Binding-site contacts:
Ligand atom C contacts residue PHQ1 of chain 1.G at 3.2 Å.
Ligand atom O contacts residue TYR157 of chain 1.A at 3.1 Å (h-bond).
Ligand atom CA contacts residue ZN1 of chain 1.F at 4.2 Å.
Ligand atom CA contacts residue ASN112 of chain 1.A at 3.9 Å.
Ligand atom C contacts residue HIS231 of chain 1.A at 3.6 Å.
Ligand atom OXT contacts residue ZN1 of chain 1.F at 2.8 Å.
Ligand atom CB contacts residue ALA113 of chain 1.A at 3.7 Å (hydrophobic).
Ligand atom C contacts residue HIS146 of chain 1.A at 4.0 Å.
Ligand atom N contacts residue PHQ1 of chain 1.G at 1.3 Å.
Ligand atom CB contacts residue PHQ1 of chain 1.G at 3.7 Å.
Ligand atom C contacts residue HIS142 of chain 1.A at 4.0 Å.
Ligand atom CA contacts residue ALA113 of chain 1.A at 3.7 Å (hydrophobic).
Ligand atom O contacts residue PHQ1 of chain 1.G at 4.0 Å.
Ligand atom OXT contacts residue GLU143 of chain 1.A at 2.7 Å (salt-bridge).
Ligand atom O contacts residue HIS142 of chain 1.A at 3.6 Å.
Ligand atom O contacts residue GLU166 of chain 1.A at 2.8 Å (salt-bridge).
Ligand atom OXT contacts residue HIS142 of chain 1.A at 3.6 Å (h-bond).
Ligand atom O contacts residue ZN1 of chain 1.F at 2.1 Å.
Ligand atom CB contacts residue PHE114 of chain 1.A at 4.0 Å (hydrophobic).
Ligand atom N contacts residue ALA113 of chain 1.A at 2.7 Å (h-bond).
Ligand atom CA contacts residue GLU143 of chain 1.A at 4.5 Å.
Ligand atom N contacts residue GLU143 of chain 1.A at 3.8 Å.
Ligand atom CB contacts residue ASN112 of chain 1.A at 3.9 Å.
Ligand atom CA contacts residue PHQ1 of chain 1.G at 2.5 Å.
Ligand atom OXT contacts residue ALA113 of chain 1.A at 3.8 Å.
Ligand atom C contacts residue ZN1 of chain 1.F at 2.8 Å.
Ligand atom C contacts residue ALA113 of chain 1.A at 4.2 Å (hydrophobic).
Ligand atom N contacts residue ASN112 of chain 1.A at 3.1 Å (h-bond).
Ligand atom O contacts residue HIS231 of chain 1.A at 2.8 Å (h-bond).
Ligand atom C contacts residue TYR157 of chain 1.A at 4.1 Å (hydrophobic).
Ligand atom C contacts residue GLU143 of chain 1.A at 3.8 Å.
Ligand atom OXT contacts residue GLU166 of chain 1.A at 4.4 Å.
Ligand atom CA contacts residue HIS231 of chain 1.A at 3.8 Å.
Ligand atom O contacts residue HIS146 of chain 1.A at 3.6 Å (h-bond).
Ligand atom C contacts residue GLU166 of chain 1.A at 4.0 Å.
Ligand atom OXT contacts residue PHQ1 of chain 1.G at 3.5 Å.
Ligand atom OXT contacts residue HIS146 of chain 1.A at 3.6 Å.

This small molecule binds to this protein.
Small molecule (SMILES): C[C@H](N)C(=O)O

Sequence of chain 1.A:
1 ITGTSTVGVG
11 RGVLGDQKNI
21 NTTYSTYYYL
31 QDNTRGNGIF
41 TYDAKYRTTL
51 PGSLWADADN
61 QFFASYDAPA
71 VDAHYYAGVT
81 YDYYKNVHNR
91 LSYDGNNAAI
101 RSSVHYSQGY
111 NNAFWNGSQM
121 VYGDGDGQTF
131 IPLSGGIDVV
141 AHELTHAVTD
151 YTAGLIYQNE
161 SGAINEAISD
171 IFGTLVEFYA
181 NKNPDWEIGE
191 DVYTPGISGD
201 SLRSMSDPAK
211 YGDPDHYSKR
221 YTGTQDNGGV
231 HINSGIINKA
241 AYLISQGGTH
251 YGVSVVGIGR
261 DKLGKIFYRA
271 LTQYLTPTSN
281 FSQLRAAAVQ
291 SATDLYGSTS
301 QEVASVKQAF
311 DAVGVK